Binding-site contacts:
Ligand atom CE contacts residue LEU37 of chain 2.B at 4.3 Å (hydrophobic).
Ligand atom CA contacts residue PHE176 of chain 2.B at 4.0 Å (hydrophobic).
Ligand atom SD contacts residue ASN235 of chain 3.B at 4.0 Å.
Ligand atom SD contacts residue ASP230 of chain 3.B at 3.4 Å (salt-bridge).
Ligand atom O contacts residue SER43 of chain 2.B at 2.8 Å (h-bond).
Ligand atom CE contacts residue ADN1 of chain 2.F at 3.2 Å.
Ligand atom O contacts residue PHE233 of chain 3.B at 4.5 Å.
Ligand atom CB contacts residue ADN1 of chain 2.F at 4.2 Å.
Ligand atom CA contacts residue SER289 of chain 3.B at 3.7 Å.
Ligand atom O contacts residue LEU37 of chain 2.B at 3.9 Å.
Ligand atom N contacts residue TRP237 of chain 3.B at 3.7 Å.
Ligand atom CB contacts residue THR175 of chain 2.B at 3.2 Å.
Ligand atom OXT contacts residue TRP237 of chain 3.B at 3.6 Å.
Ligand atom SD contacts residue ADN1 of chain 2.F at 3.4 Å.
Ligand atom CE contacts residue THR175 of chain 2.B at 4.2 Å.
Ligand atom CB contacts residue PHE176 of chain 2.B at 3.8 Å (hydrophobic).
Ligand atom CG contacts residue ADN1 of chain 2.F at 4.5 Å.
Ligand atom O contacts residue PHE176 of chain 2.B at 4.0 Å.
Ligand atom CE contacts residue PHE233 of chain 3.B at 3.2 Å (hydrophobic).
Ligand atom CG contacts residue PHE274 of chain 3.B at 4.1 Å (hydrophobic).
Ligand atom SD contacts residue PHE233 of chain 3.B at 3.8 Å.
Ligand atom N contacts residue THR175 of chain 2.B at 4.4 Å.
Ligand atom OXT contacts residue ASP41 of chain 2.B at 3.9 Å.
Ligand atom SD contacts residue PHE274 of chain 3.B at 4.0 Å.
Ligand atom OXT contacts residue ASP230 of chain 3.B at 3.4 Å (salt-bridge).
Ligand atom C contacts residue SER43 of chain 2.B at 3.4 Å.
Ligand atom OXT contacts residue SER43 of chain 2.B at 3.5 Å (h-bond).
Ligand atom SD contacts residue THR175 of chain 2.B at 4.5 Å.
Ligand atom CG contacts residue THR175 of chain 2.B at 3.2 Å.
Ligand atom CA contacts residue SER43 of chain 2.B at 4.5 Å.
Ligand atom N contacts residue SER289 of chain 3.B at 2.9 Å (h-bond).

Sequence of chain 2.B:
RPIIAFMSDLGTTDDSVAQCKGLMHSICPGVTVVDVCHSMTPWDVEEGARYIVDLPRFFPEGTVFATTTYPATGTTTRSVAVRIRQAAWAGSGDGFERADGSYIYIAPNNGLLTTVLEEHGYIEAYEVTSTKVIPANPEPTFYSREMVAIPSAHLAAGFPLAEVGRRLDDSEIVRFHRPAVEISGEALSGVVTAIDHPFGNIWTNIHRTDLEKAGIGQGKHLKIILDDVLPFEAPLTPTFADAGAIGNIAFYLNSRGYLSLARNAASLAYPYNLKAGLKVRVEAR

The protein below binds the small molecule below.
Small molecule (SMILES): CSCC[C@H](N)C(=O)O

Sequence of chain 3.B:
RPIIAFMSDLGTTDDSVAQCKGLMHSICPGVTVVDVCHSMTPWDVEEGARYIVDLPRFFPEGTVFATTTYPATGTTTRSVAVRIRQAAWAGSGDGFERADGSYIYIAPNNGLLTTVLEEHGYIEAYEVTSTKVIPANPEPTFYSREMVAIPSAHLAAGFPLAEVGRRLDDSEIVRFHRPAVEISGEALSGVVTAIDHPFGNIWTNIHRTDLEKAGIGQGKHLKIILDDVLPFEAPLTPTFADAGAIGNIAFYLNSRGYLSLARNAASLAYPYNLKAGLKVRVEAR